Sequence of chain 54.A:
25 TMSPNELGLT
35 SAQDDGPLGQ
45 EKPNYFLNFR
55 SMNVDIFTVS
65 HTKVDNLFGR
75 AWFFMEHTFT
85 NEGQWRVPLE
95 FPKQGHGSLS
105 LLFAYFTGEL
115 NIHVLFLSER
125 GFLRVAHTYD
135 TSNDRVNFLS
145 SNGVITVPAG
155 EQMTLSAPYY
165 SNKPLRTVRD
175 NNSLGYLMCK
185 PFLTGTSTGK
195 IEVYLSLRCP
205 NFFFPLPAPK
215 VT

Sequence of chain 54.B:
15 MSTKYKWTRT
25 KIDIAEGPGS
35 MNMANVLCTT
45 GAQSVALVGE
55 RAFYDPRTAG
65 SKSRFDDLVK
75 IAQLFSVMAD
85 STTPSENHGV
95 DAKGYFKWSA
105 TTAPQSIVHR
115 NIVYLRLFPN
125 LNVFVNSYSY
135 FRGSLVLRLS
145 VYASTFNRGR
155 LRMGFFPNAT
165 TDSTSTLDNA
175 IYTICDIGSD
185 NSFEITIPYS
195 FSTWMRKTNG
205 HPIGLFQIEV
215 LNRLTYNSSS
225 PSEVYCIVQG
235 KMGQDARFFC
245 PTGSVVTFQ

Sequence of chain 51.B:
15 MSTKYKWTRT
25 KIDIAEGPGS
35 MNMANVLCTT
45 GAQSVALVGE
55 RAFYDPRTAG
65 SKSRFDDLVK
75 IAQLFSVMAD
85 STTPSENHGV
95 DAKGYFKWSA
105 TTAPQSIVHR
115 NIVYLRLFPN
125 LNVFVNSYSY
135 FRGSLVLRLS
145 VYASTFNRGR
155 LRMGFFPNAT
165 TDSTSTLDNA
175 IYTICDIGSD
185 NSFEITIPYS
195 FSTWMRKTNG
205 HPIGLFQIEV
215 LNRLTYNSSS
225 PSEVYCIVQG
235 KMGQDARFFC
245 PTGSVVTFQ

Sequence of chain 52.B:
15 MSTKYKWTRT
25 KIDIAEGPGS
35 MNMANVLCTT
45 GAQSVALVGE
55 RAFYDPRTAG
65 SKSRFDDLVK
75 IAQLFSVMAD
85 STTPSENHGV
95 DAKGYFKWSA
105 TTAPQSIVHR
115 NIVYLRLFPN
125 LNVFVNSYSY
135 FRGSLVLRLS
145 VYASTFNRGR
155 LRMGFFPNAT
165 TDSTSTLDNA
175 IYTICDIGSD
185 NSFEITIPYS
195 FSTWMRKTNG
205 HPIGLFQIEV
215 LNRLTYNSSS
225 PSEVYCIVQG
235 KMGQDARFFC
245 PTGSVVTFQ

Binding-site contacts:
Ligand atom O4 contacts residue ASN205 of chain 54.A at 3.4 Å (h-bond).
Ligand atom N3 contacts residue TRP21 of chain 52.B at 3.8 Å.
Ligand atom C1' contacts residue ARG55 of chain 54.B at 3.4 Å.
Ligand atom O3' contacts residue ARG55 of chain 54.B at 3.6 Å.
Ligand atom OP1 contacts residue TYR19 of chain 51.B at 3.1 Å (h-bond).
Ligand atom O2' contacts residue TYR19 of chain 51.B at 3.4 Å.
Ligand atom P contacts residue ARG202 of chain 54.A at 3.8 Å.
Ligand atom O4 contacts residue ARG68 of chain 54.B at 3.7 Å.
Ligand atom C6 contacts residue TYR58 of chain 54.B at 3.5 Å (hydrophobic).
Ligand atom O2 contacts residue ARG55 of chain 54.B at 3.2 Å (salt-bridge).
Ligand atom OP1 contacts residue LYS18 of chain 51.B at 3.3 Å (salt-bridge).
Ligand atom OP2 contacts residue ARG202 of chain 54.A at 2.5 Å (salt-bridge).
Ligand atom C2 contacts residue TRP21 of chain 52.B at 3.8 Å (hydrophobic).
Ligand atom N1 contacts residue TRP21 of chain 52.B at 3.5 Å.
Ligand atom N1 contacts residue ALA56 of chain 54.B at 3.2 Å (h-bond).
Ligand atom C4 contacts residue ARG68 of chain 54.B at 3.7 Å.
Ligand atom O2' contacts residue ARG55 of chain 54.B at 2.7 Å (salt-bridge).
Ligand atom N1 contacts residue TYR58 of chain 54.B at 3.6 Å.
Ligand atom O3' contacts residue TYR19 of chain 51.B at 3.0 Å (h-bond).
Ligand atom O4' contacts residue TRP21 of chain 52.B at 3.6 Å.
Ligand atom C2' contacts residue ARG55 of chain 54.B at 3.6 Å.
Ligand atom C6 contacts residue TRP21 of chain 52.B at 3.3 Å (hydrophobic).
Ligand atom N2 contacts residue ALA56 of chain 54.B at 3.3 Å (h-bond).
Ligand atom C5 contacts residue TRP21 of chain 52.B at 3.4 Å (hydrophobic).
Ligand atom OP2 contacts residue MET15 of chain 52.B at 3.5 Å.
Ligand atom O4 contacts residue TRP21 of chain 52.B at 3.6 Å.
Ligand atom O2 contacts residue TYR58 of chain 54.B at 3.8 Å.
Ligand atom O2' contacts residue THR17 of chain 52.B at 3.3 Å (h-bond).
Ligand atom C1' contacts residue TRP21 of chain 52.B at 3.7 Å (hydrophobic).
Ligand atom OP2 contacts residue THR17 of chain 52.B at 3.2 Å.
Ligand atom C5' contacts residue ARG202 of chain 54.A at 3.0 Å.
Ligand atom C2 contacts residue ALA56 of chain 54.B at 3.7 Å (hydrophobic).
Ligand atom N2 contacts residue THR17 of chain 52.B at 3.8 Å.
Ligand atom N3 contacts residue ASN205 of chain 54.A at 3.7 Å.
Ligand atom N3 contacts residue ARG55 of chain 54.B at 3.5 Å (salt-bridge).
Ligand atom O6 contacts residue TYR58 of chain 54.B at 3.0 Å (h-bond).
Ligand atom C4 contacts residue TRP21 of chain 52.B at 3.7 Å (hydrophobic).
Ligand atom N2 contacts residue ARG55 of chain 54.B at 3.7 Å.
Ligand atom O4' contacts residue CYS203 of chain 54.A at 3.5 Å (h-bond).
Ligand atom P contacts residue TYR19 of chain 51.B at 3.7 Å.

This small molecule binds to this protein.
Small molecule (SMILES): Nc1nc(=O)c2ncn([C@@H]3O[C@H](CO)[C@@H](O[P](=O)(O)OC[C@H]4O[C@@H](n5ccc(=O)[nH]c5=O)[C@H](O)[C@@H]4O[P](=O)(O)OC[C@H]4O[C@@H](n5ccc(=O)[nH]c5=O)[C@H](O)[C@@H]4O[P](=O)(O)OC[C@H]4O[C@@H](n5ccc(=O)[nH]c5=O)[C@H](O)[C@@H]4O[P](=O)(O)OC[C@H]4O[C@@H](n5ccc(=O)[nH]c5=O)[C@H](O)[C@@H]4O[P](=O)(O)OC[C@H]4O[C@@H](n5ccc(=O)[nH]c5=O)[C@H](O)[C@@H]4O)[C@H]3O)c2[nH]1